Sequence of chain 36.E:
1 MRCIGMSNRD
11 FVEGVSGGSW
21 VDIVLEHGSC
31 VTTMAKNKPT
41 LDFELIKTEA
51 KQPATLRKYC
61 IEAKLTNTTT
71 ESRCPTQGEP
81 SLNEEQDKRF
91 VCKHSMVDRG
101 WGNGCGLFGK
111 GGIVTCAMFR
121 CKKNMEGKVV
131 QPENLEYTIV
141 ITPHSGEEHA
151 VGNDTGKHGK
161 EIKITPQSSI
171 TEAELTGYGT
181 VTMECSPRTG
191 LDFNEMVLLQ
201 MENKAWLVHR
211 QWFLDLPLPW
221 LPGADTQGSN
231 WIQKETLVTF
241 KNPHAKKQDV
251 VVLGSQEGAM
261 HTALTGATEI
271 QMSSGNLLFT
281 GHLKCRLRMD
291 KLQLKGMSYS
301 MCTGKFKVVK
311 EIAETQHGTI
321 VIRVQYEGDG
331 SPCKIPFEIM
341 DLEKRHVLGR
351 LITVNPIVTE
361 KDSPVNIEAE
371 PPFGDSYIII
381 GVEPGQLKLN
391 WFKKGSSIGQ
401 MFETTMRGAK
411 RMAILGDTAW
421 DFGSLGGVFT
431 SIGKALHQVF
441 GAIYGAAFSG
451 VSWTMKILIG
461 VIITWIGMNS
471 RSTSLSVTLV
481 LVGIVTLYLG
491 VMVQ

Binding-site contacts:
Ligand atom O7 contacts residue ASN153 of chain 43.E at 3.8 Å.
Ligand atom C6 contacts residue THR155 of chain 43.E at 4.4 Å.
Ligand atom O6 contacts residue LYS157 of chain 43.E at 4.2 Å.
Ligand atom C5 contacts residue THR155 of chain 43.E at 3.9 Å.
Ligand atom O5 contacts residue GLY156 of chain 43.E at 4.3 Å.
Ligand atom C8 contacts residue GLY102 of chain 36.E at 4.2 Å.
Ligand atom C1 contacts residue HIS149 of chain 43.E at 4.2 Å.
Ligand atom C5 contacts residue HIS158 of chain 43.E at 4.3 Å.
Ligand atom C1 contacts residue HIS158 of chain 43.E at 3.8 Å.
Ligand atom O6 contacts residue HIS158 of chain 43.E at 3.8 Å.
Ligand atom C1 contacts residue ASN153 of chain 43.E at 1.4 Å.
Ligand atom C1 contacts residue THR155 of chain 43.E at 3.9 Å.
Ligand atom C2 contacts residue ASN153 of chain 43.E at 2.5 Å.
Ligand atom C6 contacts residue HIS158 of chain 43.E at 4.4 Å.
Ligand atom C6 contacts residue LYS157 of chain 43.E at 4.2 Å.
Ligand atom O3 contacts residue HIS149 of chain 43.E at 4.1 Å.
Ligand atom C7 contacts residue ASN153 of chain 43.E at 3.5 Å.
Ligand atom C3 contacts residue ASN153 of chain 43.E at 3.8 Å.
Ligand atom C5 contacts residue ASN153 of chain 43.E at 3.7 Å.
Ligand atom N2 contacts residue HIS149 of chain 43.E at 3.4 Å.
Ligand atom O5 contacts residue ASN153 of chain 43.E at 2.4 Å (h-bond).
Ligand atom O5 contacts residue HIS158 of chain 43.E at 3.1 Å.
Ligand atom O7 contacts residue THR155 of chain 43.E at 4.1 Å.
Ligand atom O5 contacts residue THR155 of chain 43.E at 3.8 Å.
Ligand atom C2 contacts residue HIS149 of chain 43.E at 3.6 Å.
Ligand atom N2 contacts residue ASN153 of chain 43.E at 2.9 Å (h-bond).
Ligand atom C4 contacts residue ASN153 of chain 43.E at 4.2 Å.

Sequence of chain 43.E:
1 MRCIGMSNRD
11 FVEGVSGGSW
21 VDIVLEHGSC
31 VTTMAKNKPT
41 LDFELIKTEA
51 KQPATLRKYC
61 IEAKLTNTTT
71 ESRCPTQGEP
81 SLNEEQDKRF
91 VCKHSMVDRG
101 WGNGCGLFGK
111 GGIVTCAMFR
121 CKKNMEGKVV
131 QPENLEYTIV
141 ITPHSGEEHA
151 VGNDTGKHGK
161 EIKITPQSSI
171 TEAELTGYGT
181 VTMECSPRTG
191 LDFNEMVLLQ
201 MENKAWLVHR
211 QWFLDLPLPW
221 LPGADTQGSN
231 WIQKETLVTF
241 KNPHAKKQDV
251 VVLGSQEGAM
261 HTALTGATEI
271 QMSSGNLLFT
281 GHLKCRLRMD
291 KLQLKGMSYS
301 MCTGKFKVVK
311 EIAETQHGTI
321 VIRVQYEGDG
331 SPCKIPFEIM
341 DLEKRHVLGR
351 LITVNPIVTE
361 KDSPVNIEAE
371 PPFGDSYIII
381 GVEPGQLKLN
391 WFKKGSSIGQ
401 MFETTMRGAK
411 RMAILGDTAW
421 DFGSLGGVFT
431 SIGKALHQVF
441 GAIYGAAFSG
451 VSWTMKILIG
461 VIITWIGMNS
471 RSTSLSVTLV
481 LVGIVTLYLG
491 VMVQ

This protein binds this small molecule.
Small molecule (SMILES): CC(=O)N[C@@H]1[C@@H](O)[C@H](O)[C@@H](CO)O[C@H]1O